This small molecule binds to this protein.
Small molecule (SMILES): CC(=O)N[C@@H]1[C@@H](O)[C@H](O)[C@@H](CO)O[C@H]1O

Sequence of chain 1.C:
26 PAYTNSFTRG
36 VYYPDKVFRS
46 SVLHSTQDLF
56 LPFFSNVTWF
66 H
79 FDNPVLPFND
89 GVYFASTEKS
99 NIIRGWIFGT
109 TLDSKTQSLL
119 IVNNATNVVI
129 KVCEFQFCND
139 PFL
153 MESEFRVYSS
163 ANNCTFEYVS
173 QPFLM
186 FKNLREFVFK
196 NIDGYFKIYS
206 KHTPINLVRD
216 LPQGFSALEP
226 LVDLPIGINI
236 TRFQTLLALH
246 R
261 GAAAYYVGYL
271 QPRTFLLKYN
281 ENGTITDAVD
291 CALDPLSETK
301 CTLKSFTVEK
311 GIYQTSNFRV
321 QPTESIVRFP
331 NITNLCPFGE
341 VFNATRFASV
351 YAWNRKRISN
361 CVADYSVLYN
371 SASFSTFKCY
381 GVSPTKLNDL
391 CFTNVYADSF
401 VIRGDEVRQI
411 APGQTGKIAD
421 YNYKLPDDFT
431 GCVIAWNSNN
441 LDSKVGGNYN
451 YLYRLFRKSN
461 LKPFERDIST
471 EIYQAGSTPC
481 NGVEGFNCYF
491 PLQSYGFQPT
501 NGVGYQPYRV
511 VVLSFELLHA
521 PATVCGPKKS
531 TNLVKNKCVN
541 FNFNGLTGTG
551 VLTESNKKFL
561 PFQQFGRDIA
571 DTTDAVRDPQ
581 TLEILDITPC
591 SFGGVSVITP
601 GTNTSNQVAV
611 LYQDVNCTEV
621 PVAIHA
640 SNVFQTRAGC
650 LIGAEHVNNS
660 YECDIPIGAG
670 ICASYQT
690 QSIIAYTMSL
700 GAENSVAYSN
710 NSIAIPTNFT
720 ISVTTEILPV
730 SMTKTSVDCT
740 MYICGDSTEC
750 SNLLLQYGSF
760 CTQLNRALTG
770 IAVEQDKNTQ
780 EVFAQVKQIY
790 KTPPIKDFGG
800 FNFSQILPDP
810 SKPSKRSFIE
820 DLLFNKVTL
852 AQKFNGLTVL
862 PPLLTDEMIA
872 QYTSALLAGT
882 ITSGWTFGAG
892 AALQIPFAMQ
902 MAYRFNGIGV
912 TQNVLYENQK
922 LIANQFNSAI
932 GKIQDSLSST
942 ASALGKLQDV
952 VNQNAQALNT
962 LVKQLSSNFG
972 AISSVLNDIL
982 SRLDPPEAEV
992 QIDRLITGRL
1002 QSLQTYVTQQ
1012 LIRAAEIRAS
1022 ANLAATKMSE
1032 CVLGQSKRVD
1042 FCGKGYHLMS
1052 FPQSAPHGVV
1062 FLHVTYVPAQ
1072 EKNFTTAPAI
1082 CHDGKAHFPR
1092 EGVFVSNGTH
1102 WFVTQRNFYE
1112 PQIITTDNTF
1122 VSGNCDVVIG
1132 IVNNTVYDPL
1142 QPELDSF

Binding-site contacts:
Ligand atom N2 contacts residue ASN603 of chain 1.C at 2.9 Å (h-bond).
Ligand atom O7 contacts residue ASN603 of chain 1.C at 3.0 Å (h-bond).
Ligand atom C7 contacts residue ASN603 of chain 1.C at 3.1 Å.
Ligand atom O5 contacts residue ASN603 of chain 1.C at 2.4 Å (h-bond).
Ligand atom C8 contacts residue GLU309 of chain 1.C at 3.7 Å.
Ligand atom C3 contacts residue ASN603 of chain 1.C at 3.8 Å.
Ligand atom C8 contacts residue ASN603 of chain 1.C at 4.3 Å.
Ligand atom C4 contacts residue ASN603 of chain 1.C at 4.2 Å.
Ligand atom C5 contacts residue ASN603 of chain 1.C at 3.7 Å.
Ligand atom C2 contacts residue ASN603 of chain 1.C at 2.5 Å.
Ligand atom C1 contacts residue ASN603 of chain 1.C at 1.4 Å.